The small molecule below binds the protein below.
Small molecule (SMILES): CC(=O)N[C@H]1[C@H](O[C@H]2[C@H](O)[C@@H](NC(C)=O)CO[C@@H]2CO[C@@H]2O[C@@H](C)[C@@H](O)[C@@H](O)[C@@H]2O)O[C@H](CO)[C@@H](O[C@@H]2O[C@H](CO[C@H]3O[C@H](CO[C@H]4O[C@H](CO)[C@@H](O)[C@H](O)[C@@H]4O)[C@@H](O)[C@H](O)[C@@H]3O)[C@@H](O)[C@H](O[C@H]3O[C@H](CO)[C@@H](O)[C@H](O)[C@@H]3O[C@@H]3O[C@H](CO)[C@@H](O)[C@H](O)[C@H]3NC(C)=O)[C@@H]2O)[C@@H]1O

Binding-site contacts:
Ligand atom N2 contacts residue ASN118 of chain 3.D at 2.8 Å (h-bond).
Ligand atom C2 contacts residue ASN118 of chain 3.D at 2.5 Å.
Ligand atom C4 contacts residue ASN118 of chain 3.D at 4.2 Å.
Ligand atom C1 contacts residue ASN118 of chain 3.D at 1.4 Å.
Ligand atom O5 contacts residue ASN118 of chain 3.D at 2.4 Å (h-bond).
Ligand atom O5 contacts residue TYR135 of chain 3.D at 3.8 Å.
Ligand atom C8 contacts residue THR105 of chain 3.D at 4.3 Å.
Ligand atom C7 contacts residue THR105 of chain 3.D at 4.1 Å.
Ligand atom O5 contacts residue TYR135 of chain 3.D at 4.3 Å.
Ligand atom O6 contacts residue TYR135 of chain 3.D at 4.2 Å.
Ligand atom C2 contacts residue TYR135 of chain 3.D at 3.7 Å (hydrophobic).
Ligand atom C5 contacts residue TYR135 of chain 3.D at 4.0 Å (hydrophobic).
Ligand atom O2 contacts residue TYR135 of chain 3.D at 3.1 Å.
Ligand atom O7 contacts residue THR105 of chain 3.D at 3.3 Å.
Ligand atom C5 contacts residue ASN118 of chain 3.D at 3.7 Å.
Ligand atom C7 contacts residue ASN118 of chain 3.D at 4.0 Å.
Ligand atom C8 contacts residue ASP290 of chain 3.D at 3.6 Å.
Ligand atom C3 contacts residue ASN118 of chain 3.D at 3.8 Å.
Ligand atom C6 contacts residue TYR135 of chain 3.D at 3.3 Å (hydrophobic).
Ligand atom O7 contacts residue ASN118 of chain 3.D at 4.5 Å.
Ligand atom C1 contacts residue TYR135 of chain 3.D at 3.5 Å (hydrophobic).

Sequence of chain 3.D:
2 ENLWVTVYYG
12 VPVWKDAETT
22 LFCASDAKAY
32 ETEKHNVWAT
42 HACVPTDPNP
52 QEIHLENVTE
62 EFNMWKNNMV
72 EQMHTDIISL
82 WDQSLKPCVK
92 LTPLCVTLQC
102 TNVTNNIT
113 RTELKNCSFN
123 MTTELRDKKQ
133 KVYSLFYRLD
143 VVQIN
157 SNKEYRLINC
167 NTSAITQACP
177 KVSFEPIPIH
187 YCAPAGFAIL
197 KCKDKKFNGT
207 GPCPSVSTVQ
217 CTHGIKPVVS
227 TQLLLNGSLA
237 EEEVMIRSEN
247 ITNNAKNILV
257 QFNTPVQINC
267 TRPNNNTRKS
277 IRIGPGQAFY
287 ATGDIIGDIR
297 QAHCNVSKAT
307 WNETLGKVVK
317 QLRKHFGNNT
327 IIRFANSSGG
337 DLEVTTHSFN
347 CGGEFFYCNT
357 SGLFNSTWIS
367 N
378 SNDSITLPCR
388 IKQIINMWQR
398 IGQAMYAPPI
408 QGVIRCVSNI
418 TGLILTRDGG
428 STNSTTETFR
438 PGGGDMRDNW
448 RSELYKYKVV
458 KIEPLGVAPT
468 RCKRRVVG